Binding-site contacts:
Ligand atom O5 contacts residue THR194 of chain 1.B at 4.5 Å.
Ligand atom C8 contacts residue ASP125 of chain 1.B at 3.6 Å.
Ligand atom C4 contacts residue ASN128 of chain 1.B at 4.3 Å.
Ligand atom C5 contacts residue ASN128 of chain 1.B at 3.7 Å.
Ligand atom O7 contacts residue ASN128 of chain 1.B at 3.5 Å (h-bond).
Ligand atom O6 contacts residue ASN128 of chain 1.B at 4.1 Å.
Ligand atom C6 contacts residue ASN128 of chain 1.B at 4.4 Å.
Ligand atom N2 contacts residue ASN128 of chain 1.B at 2.8 Å (h-bond).
Ligand atom C1 contacts residue THR198 of chain 1.B at 4.5 Å.
Ligand atom O5 contacts residue ASN128 of chain 1.B at 2.4 Å (h-bond).
Ligand atom C7 contacts residue ASN128 of chain 1.B at 3.3 Å.
Ligand atom C1 contacts residue ASN128 of chain 1.B at 1.4 Å.
Ligand atom C7 contacts residue THR198 of chain 1.B at 3.9 Å.
Ligand atom C2 contacts residue ASN128 of chain 1.B at 2.5 Å.
Ligand atom O7 contacts residue THR198 of chain 1.B at 2.8 Å (h-bond).
Ligand atom C3 contacts residue ASN128 of chain 1.B at 3.8 Å.
Ligand atom C8 contacts residue ASN128 of chain 1.B at 4.4 Å.
Ligand atom O6 contacts residue THR194 of chain 1.B at 3.3 Å (h-bond).

Sequence of chain 1.B:
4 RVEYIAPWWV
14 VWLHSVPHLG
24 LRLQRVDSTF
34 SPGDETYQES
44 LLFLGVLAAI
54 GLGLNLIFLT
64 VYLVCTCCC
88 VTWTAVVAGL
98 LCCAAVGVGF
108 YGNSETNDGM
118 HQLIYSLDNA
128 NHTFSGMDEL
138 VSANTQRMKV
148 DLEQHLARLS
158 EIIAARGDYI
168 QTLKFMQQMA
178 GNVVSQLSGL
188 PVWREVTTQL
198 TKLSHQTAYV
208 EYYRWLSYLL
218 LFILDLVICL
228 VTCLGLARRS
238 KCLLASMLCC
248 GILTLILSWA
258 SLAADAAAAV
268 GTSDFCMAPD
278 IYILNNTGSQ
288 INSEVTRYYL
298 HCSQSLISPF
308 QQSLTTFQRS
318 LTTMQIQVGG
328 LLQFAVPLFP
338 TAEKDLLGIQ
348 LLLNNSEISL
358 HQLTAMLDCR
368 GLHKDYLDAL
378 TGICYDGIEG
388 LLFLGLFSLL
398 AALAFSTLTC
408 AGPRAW

The protein below binds the small molecule below.
Small molecule (SMILES): CC(=O)N[C@H]1[C@H](O[C@H]2[C@H](O)[C@@H](NC(C)=O)CO[C@@H]2CO)O[C@H](CO)[C@@H](O[C@@H]2O[C@H](CO)[C@@H](O)[C@H](O)[C@@H]2O)[C@@H]1O